This small molecule binds to this protein.
Small molecule (SMILES): O=C1C=C/C(=C(/c2ccc(O)c(Cl)c2)c2ccccc2S(=O)(=O)O)C=C1Cl

Sequence of chain 1.A:
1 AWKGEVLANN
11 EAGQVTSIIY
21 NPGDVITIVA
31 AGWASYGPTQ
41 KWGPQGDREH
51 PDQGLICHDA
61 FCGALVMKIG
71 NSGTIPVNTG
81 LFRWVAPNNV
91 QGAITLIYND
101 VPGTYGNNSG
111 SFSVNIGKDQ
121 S

Binding-site contacts:
Ligand atom SBA contacts residue HIS50 of chain 1.A at 4.5 Å.
Ligand atom O1 contacts residue TYR36 of chain 1.A at 3.7 Å.
Ligand atom OBJ contacts residue HIS50 of chain 1.A at 3.0 Å.
Ligand atom OBJ contacts residue GLN53 of chain 1.A at 3.1 Å (h-bond).
Ligand atom CAR contacts residue GLN53 of chain 1.A at 3.9 Å.
Ligand atom CAQ contacts residue GLN53 of chain 1.A at 3.8 Å.
Ligand atom CAO contacts residue GAL1 of chain 1.O at 3.5 Å.
Ligand atom CLA contacts residue TYR36 of chain 1.A at 4.0 Å.
Ligand atom CAR contacts residue GAL1 of chain 1.O at 4.1 Å.
Ligand atom OBJ contacts residue PRO51 of chain 1.A at 4.0 Å.
Ligand atom O1 contacts residue HIS50 of chain 1.A at 3.5 Å.
Ligand atom OBL contacts residue GLN53 of chain 1.A at 3.5 Å (h-bond).
Ligand atom CLA contacts residue PRO38 of chain 1.A at 3.3 Å.
Ligand atom CAR contacts residue HIS50 of chain 1.A at 4.3 Å.
Ligand atom CLA contacts residue GAL1 of chain 1.O at 4.2 Å.
Ligand atom SBA contacts residue GLN53 of chain 1.A at 3.8 Å.
Ligand atom CAO contacts residue HIS50 of chain 1.A at 4.0 Å.
Ligand atom OBK contacts residue GLN53 of chain 1.A at 4.1 Å.
Ligand atom CAQ contacts residue HIS50 of chain 1.A at 3.6 Å.
Ligand atom CAQ contacts residue GAL1 of chain 1.O at 2.7 Å.
Ligand atom CAP contacts residue HIS50 of chain 1.A at 3.4 Å.
Ligand atom SBA contacts residue PRO51 of chain 1.A at 4.4 Å.
Ligand atom OBK contacts residue PRO51 of chain 1.A at 3.5 Å.
Ligand atom CAP contacts residue GAL1 of chain 1.O at 2.3 Å.
Ligand atom O1 contacts residue GAL1 of chain 1.O at 1.4 Å.